Sequence of chain 2.A:
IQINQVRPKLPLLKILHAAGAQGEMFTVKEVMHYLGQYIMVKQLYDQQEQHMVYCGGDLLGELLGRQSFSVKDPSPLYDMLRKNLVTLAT

Binding-site contacts:
Ligand atom CA contacts residue GLN50 of chain 2.A at 3.6 Å.
Ligand atom O contacts residue TYR78 of chain 2.A at 3.6 Å.
Ligand atom CZ2 contacts residue GLY36 of chain 2.A at 3.6 Å.
Ligand atom CD1 contacts residue HIS51 of chain 2.A at 3.6 Å.
Ligand atom O contacts residue VAL71 of chain 2.A at 3.5 Å.
Ligand atom N contacts residue GLN2 of chain 1.A at 3.6 Å.
Ligand atom CB contacts residue GLN5 of chain 1.A at 3.5 Å.
Ligand atom CZ2 contacts residue MET32 of chain 2.A at 3.5 Å (hydrophobic).
Ligand atom C contacts residue GLN50 of chain 2.A at 3.5 Å.
Ligand atom CB contacts residue MET32 of chain 2.A at 3.6 Å (hydrophobic).
Ligand atom CA contacts residue ASN4 of chain 1.A at 3.2 Å.
Ligand atom C contacts residue ASN4 of chain 1.A at 3.4 Å.
Ligand atom CD2 contacts residue TYR78 of chain 2.A at 3.5 Å (hydrophobic).
Ligand atom CA contacts residue GLN50 of chain 2.A at 3.2 Å.
Ligand atom N contacts residue MG1 of chain 2.G at 3.1 Å.
Ligand atom NE1 contacts residue GLY36 of chain 2.A at 3.4 Å.
Ligand atom CE2 contacts residue GLY36 of chain 2.A at 3.5 Å.
Ligand atom O contacts residue ASN4 of chain 1.A at 3.0 Å (h-bond).
Ligand atom CE2 contacts residue GLY36 of chain 2.A at 3.6 Å.
Ligand atom N contacts residue GLN50 of chain 2.A at 3.0 Å (h-bond).
Ligand atom N contacts residue ASN4 of chain 1.A at 2.6 Å (h-bond).
Ligand atom CB contacts residue VAL71 of chain 2.A at 3.7 Å (hydrophobic).
Ligand atom CE2 contacts residue MET32 of chain 2.A at 3.5 Å (hydrophobic).
Ligand atom CB contacts residue MG1 of chain 2.G at 3.6 Å.
Ligand atom O contacts residue GLN2 of chain 1.A at 3.2 Å.
Ligand atom OG contacts residue GLN5 of chain 1.A at 2.9 Å (h-bond).
Ligand atom O contacts residue GLN50 of chain 2.A at 3.5 Å.
Ligand atom CD1 contacts residue MG1 of chain 2.F at 3.6 Å.
Ligand atom O contacts residue ILE3 of chain 1.A at 2.9 Å (h-bond).
Ligand atom OG contacts residue ASN4 of chain 1.A at 2.9 Å (h-bond).
Ligand atom C contacts residue VAL71 of chain 2.A at 3.5 Å (hydrophobic).
Ligand atom C contacts residue GLN2 of chain 1.A at 3.4 Å.
Ligand atom CE1 contacts residue ILE39 of chain 2.A at 3.4 Å (hydrophobic).
Ligand atom CZ contacts residue ILE39 of chain 2.A at 3.4 Å (hydrophobic).
Ligand atom CD1 contacts residue GLN50 of chain 2.A at 3.6 Å.
Ligand atom NE1 contacts residue MET32 of chain 2.A at 2.9 Å (h-bond).
Ligand atom NE1 contacts residue MG1 of chain 2.F at 3.5 Å.
Ligand atom OG contacts residue THR27 of chain 1.A at 3.4 Å.
Ligand atom N contacts residue MG1 of chain 2.G at 3.7 Å.
Ligand atom O contacts residue GLN2 of chain 1.A at 3.3 Å.

Sequence of chain 1.A:
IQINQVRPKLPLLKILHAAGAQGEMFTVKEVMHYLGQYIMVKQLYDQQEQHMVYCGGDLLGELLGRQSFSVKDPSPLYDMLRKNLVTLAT

The small molecule below binds the protein below.
Small molecule (SMILES): CC(C)C[C@H](NC(=O)[C@H](CCC(N)=O)NC(=O)[C@H](C)NC(=O)[C@H](CC1=CN=C2C=CC=CC12)NC(=O)[C@H](Cc1ccc(O)cc1)NC(=O)[C@H](CC1=NC=NC1)NC(=O)[C@H](C)NC(=O)[C@H](Cc1ccccc1)NC(=O)[C@@H](NC(=O)[C@@H](N)CC(C)C)[C@@H](C)O)C(=O)N[C@H](C(=O)N[C@H](C=O)CO)[C@@H](C)O